Binding-site contacts:
Ligand atom CG2 contacts residue SER96 of chain 1.A at 3.9 Å.
Ligand atom N contacts residue GLU93 of chain 1.A at 3.6 Å (salt-bridge).
Ligand atom CD1 contacts residue LYS94 of chain 1.A at 3.9 Å.
Ligand atom CA contacts residue CYS98 of chain 1.A at 3.7 Å (hydrophobic).
Ligand atom N contacts residue SER96 of chain 1.A at 2.6 Å (h-bond).
Ligand atom O contacts residue SER96 of chain 1.A at 3.7 Å.
Ligand atom O contacts residue SER136 of chain 1.A at 3.4 Å (h-bond).
Ligand atom CE1 contacts residue ARG113 of chain 1.A at 3.6 Å.
Ligand atom CA contacts residue VAL95 of chain 1.A at 3.3 Å (hydrophobic).
Ligand atom CD1 contacts residue ARG34 of chain 1.A at 3.3 Å.
Ligand atom CD contacts residue PHE143 of chain 1.A at 3.7 Å (hydrophobic).
Ligand atom CG contacts residue ILE92 of chain 1.A at 3.2 Å (hydrophobic).
Ligand atom CA contacts residue PHE143 of chain 1.A at 3.4 Å (hydrophobic).
Ligand atom CE2 contacts residue TRP120 of chain 1.A at 3.9 Å (hydrophobic).
Ligand atom CA contacts residue GLU93 of chain 1.A at 3.3 Å.
Ligand atom CD1 contacts residue LYS150 of chain 1.A at 3.6 Å.
Ligand atom CD contacts residue VAL95 of chain 1.A at 3.2 Å (hydrophobic).
Ligand atom O contacts residue PHE143 of chain 1.A at 3.7 Å.
Ligand atom N contacts residue VAL95 of chain 1.A at 3.3 Å (h-bond).
Ligand atom C contacts residue SER96 of chain 1.A at 3.8 Å.
Ligand atom CB contacts residue VAL95 of chain 1.A at 3.6 Å (hydrophobic).
Ligand atom C contacts residue VAL95 of chain 1.A at 3.4 Å (hydrophobic).
Ligand atom C contacts residue PHE143 of chain 1.A at 3.8 Å (hydrophobic).
Ligand atom N contacts residue VAL95 of chain 1.A at 3.3 Å (h-bond).
Ligand atom OH contacts residue HIS137 of chain 1.A at 3.7 Å.
Ligand atom CD contacts residue ILE92 of chain 1.A at 3.7 Å (hydrophobic).
Ligand atom CE2 contacts residue SER136 of chain 1.A at 3.4 Å.
Ligand atom O contacts residue PHE97 of chain 1.A at 3.1 Å.
Ligand atom CD2 contacts residue GLY140 of chain 1.A at 3.7 Å.
Ligand atom CA contacts residue SER96 of chain 1.A at 3.2 Å.
Ligand atom O contacts residue CYS98 of chain 1.A at 3.0 Å (h-bond).
Ligand atom C contacts residue SER96 of chain 1.A at 3.6 Å.
Ligand atom CD2 contacts residue SER136 of chain 1.A at 3.4 Å.
Ligand atom O contacts residue CYS98 of chain 1.A at 3.8 Å.
Ligand atom CG contacts residue GLY140 of chain 1.A at 3.7 Å.
Ligand atom N contacts residue PHE143 of chain 1.A at 3.5 Å.
Ligand atom N contacts residue CYS98 of chain 1.A at 3.0 Å (h-bond).
Ligand atom OH contacts residue ARG113 of chain 1.A at 3.5 Å.
Ligand atom CE2 contacts residue HIS137 of chain 1.A at 3.7 Å.
Ligand atom C contacts residue CYS98 of chain 1.A at 3.2 Å (hydrophobic).

Sequence of chain 1.A:
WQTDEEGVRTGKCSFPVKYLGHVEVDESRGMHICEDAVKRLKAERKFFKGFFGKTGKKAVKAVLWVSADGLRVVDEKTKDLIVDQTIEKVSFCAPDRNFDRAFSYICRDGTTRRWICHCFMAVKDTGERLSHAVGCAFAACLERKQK

The small molecule below binds the protein below.
Small molecule (SMILES): CC[C@H](C)[C@H](NC(=O)[C@H](Cc1ccc(O)cc1)NC(=O)[C@H](C)N)C(=O)NCC(=O)N1CCC[C@H]1C(=O)N[C@@H](Cc1ccc(OP(=O)(O)O)cc1)C(=O)N[C@H](C=O)CC(C)C